The protein below binds the small molecule below.
Small molecule (SMILES): CC(=O)N[C@H]1[C@H](O[C@H]2[C@H](O)[C@@H](NC(C)=O)CO[C@@H]2CO)O[C@H](CO)[C@@H](O[C@@H]2O[C@H](CO)[C@@H](O)[C@H](O)[C@@H]2O)[C@@H]1O

Binding-site contacts:
Ligand atom C8 contacts residue THR161 of chain 1.C at 4.2 Å.
Ligand atom C4 contacts residue ASN159 of chain 1.C at 4.2 Å.
Ligand atom C7 contacts residue ASN159 of chain 1.C at 3.7 Å.
Ligand atom C6 contacts residue THR161 of chain 1.C at 3.8 Å.
Ligand atom C6 contacts residue VAL238 of chain 1.C at 4.4 Å (hydrophobic).
Ligand atom C8 contacts residue SER213 of chain 1.E at 3.5 Å.
Ligand atom C1 contacts residue ASN159 of chain 1.C at 1.4 Å.
Ligand atom O5 contacts residue TRP216 of chain 1.E at 4.1 Å.
Ligand atom O6 contacts residue THR161 of chain 1.C at 3.1 Å.
Ligand atom C3 contacts residue TRP216 of chain 1.E at 3.9 Å (hydrophobic).
Ligand atom O6 contacts residue TRP216 of chain 1.E at 3.0 Å.
Ligand atom C1 contacts residue SER213 of chain 1.E at 4.0 Å.
Ligand atom O7 contacts residue PRO215 of chain 1.E at 3.2 Å.
Ligand atom C1 contacts residue TRP216 of chain 1.E at 3.7 Å (hydrophobic).
Ligand atom N2 contacts residue SER213 of chain 1.E at 3.2 Å (h-bond).
Ligand atom C7 contacts residue SER213 of chain 1.E at 3.9 Å.
Ligand atom C8 contacts residue PRO215 of chain 1.E at 4.3 Å (hydrophobic).
Ligand atom C6 contacts residue TRP216 of chain 1.E at 4.3 Å (hydrophobic).
Ligand atom O5 contacts residue TRP216 of chain 1.E at 4.5 Å.
Ligand atom O5 contacts residue ASN159 of chain 1.C at 2.4 Å (h-bond).
Ligand atom C2 contacts residue TRP216 of chain 1.E at 4.1 Å (hydrophobic).
Ligand atom C4 contacts residue TRP216 of chain 1.E at 4.0 Å (hydrophobic).
Ligand atom C5 contacts residue ASN159 of chain 1.C at 3.6 Å.
Ligand atom C7 contacts residue PRO215 of chain 1.E at 4.1 Å (hydrophobic).
Ligand atom C2 contacts residue ASN159 of chain 1.C at 2.5 Å.
Ligand atom C2 contacts residue TRP216 of chain 1.E at 3.8 Å (hydrophobic).
Ligand atom C7 contacts residue TRP216 of chain 1.E at 3.7 Å (hydrophobic).
Ligand atom O7 contacts residue TRP216 of chain 1.E at 2.6 Å (h-bond).
Ligand atom C5 contacts residue TRP216 of chain 1.E at 4.4 Å (hydrophobic).
Ligand atom C8 contacts residue VAL236 of chain 1.C at 3.9 Å (hydrophobic).
Ligand atom O7 contacts residue ARG214 of chain 1.E at 4.0 Å.
Ligand atom C3 contacts residue ASN159 of chain 1.C at 3.8 Å.
Ligand atom O3 contacts residue TRP216 of chain 1.E at 4.2 Å.
Ligand atom O7 contacts residue ASN159 of chain 1.C at 4.0 Å.
Ligand atom N2 contacts residue ASN159 of chain 1.C at 3.0 Å (h-bond).
Ligand atom C8 contacts residue TRP216 of chain 1.E at 4.5 Å (hydrophobic).
Ligand atom C2 contacts residue SER213 of chain 1.E at 4.2 Å.
Ligand atom O4 contacts residue TRP216 of chain 1.E at 4.3 Å.

Sequence of chain 1.C:
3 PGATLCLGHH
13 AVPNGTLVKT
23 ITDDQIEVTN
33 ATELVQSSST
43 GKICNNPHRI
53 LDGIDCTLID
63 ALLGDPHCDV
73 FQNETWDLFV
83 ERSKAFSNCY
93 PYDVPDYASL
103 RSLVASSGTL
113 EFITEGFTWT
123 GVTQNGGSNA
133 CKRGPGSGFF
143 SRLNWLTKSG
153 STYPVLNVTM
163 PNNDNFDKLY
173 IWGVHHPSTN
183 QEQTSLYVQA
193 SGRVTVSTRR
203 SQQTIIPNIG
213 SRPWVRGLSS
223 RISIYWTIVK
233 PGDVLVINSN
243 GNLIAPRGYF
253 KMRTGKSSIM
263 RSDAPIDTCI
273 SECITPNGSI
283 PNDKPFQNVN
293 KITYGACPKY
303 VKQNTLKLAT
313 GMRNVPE

Sequence of chain 1.E:
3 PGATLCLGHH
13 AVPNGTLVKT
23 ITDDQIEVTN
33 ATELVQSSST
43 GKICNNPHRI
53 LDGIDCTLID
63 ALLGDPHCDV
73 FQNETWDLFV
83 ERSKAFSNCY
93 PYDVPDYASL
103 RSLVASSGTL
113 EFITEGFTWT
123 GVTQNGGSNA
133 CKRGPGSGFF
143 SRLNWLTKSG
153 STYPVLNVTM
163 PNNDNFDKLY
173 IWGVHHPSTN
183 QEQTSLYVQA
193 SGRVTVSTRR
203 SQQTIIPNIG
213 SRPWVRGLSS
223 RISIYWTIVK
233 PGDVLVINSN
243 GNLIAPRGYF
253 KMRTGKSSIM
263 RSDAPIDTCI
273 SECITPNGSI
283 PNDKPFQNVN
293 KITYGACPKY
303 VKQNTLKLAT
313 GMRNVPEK